Sequence of chain 47.E:
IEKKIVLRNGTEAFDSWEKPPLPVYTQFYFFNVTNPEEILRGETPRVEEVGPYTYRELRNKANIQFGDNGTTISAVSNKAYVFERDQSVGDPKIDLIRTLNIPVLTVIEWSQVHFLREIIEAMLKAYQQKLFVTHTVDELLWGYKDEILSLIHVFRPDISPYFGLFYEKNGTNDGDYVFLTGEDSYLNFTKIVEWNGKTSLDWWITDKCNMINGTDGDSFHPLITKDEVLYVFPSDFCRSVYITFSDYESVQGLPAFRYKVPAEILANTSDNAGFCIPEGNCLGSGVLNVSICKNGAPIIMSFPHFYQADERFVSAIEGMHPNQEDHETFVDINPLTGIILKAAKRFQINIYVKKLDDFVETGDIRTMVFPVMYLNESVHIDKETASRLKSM

This protein binds this small molecule.
Small molecule (SMILES): CC(=O)N[C@H]1[C@H](O[C@H]2[C@H](O)[C@@H](NC(C)=O)CO[C@@H]2CO)O[C@H](CO)[C@@H](O[C@@H]2O[C@H](CO)[C@@H](O)[C@H](O[C@H]3O[C@H](CO)[C@@H](O)[C@H](O)[C@@H]3O)[C@@H]2O)[C@@H]1O

Sequence of chain 36.E:
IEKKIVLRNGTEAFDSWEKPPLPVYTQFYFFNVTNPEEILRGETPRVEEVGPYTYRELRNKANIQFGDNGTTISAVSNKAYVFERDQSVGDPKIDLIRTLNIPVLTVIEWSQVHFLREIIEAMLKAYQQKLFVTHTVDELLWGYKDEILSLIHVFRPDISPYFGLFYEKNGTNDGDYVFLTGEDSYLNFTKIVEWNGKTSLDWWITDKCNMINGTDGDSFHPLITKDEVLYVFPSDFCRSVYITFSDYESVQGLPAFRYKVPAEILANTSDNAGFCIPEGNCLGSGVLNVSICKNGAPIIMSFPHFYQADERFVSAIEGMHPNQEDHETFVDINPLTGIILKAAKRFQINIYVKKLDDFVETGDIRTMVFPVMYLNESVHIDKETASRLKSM

Binding-site contacts:
Ligand atom O7 contacts residue THR146 of chain 47.E at 3.3 Å.
Ligand atom C5 contacts residue ASN44 of chain 47.E at 3.7 Å.
Ligand atom O6 contacts residue ARG110 of chain 47.E at 2.9 Å (salt-bridge).
Ligand atom O6 contacts residue VAL45 of chain 47.E at 3.9 Å.
Ligand atom N2 contacts residue ILE109 of chain 47.E at 4.5 Å.
Ligand atom O3 contacts residue LEU108 of chain 47.E at 4.0 Å.
Ligand atom O5 contacts residue ASN44 of chain 47.E at 2.4 Å (h-bond).
Ligand atom C8 contacts residue ASN44 of chain 47.E at 4.5 Å.
Ligand atom C1 contacts residue ASN44 of chain 47.E at 1.4 Å.
Ligand atom C4 contacts residue ASN44 of chain 47.E at 4.3 Å.
Ligand atom C5 contacts residue ARG110 of chain 47.E at 4.4 Å.
Ligand atom C7 contacts residue ASN44 of chain 47.E at 3.4 Å.
Ligand atom C1 contacts residue LEU108 of chain 47.E at 3.9 Å (hydrophobic).
Ligand atom C2 contacts residue LEU108 of chain 47.E at 3.5 Å (hydrophobic).
Ligand atom O7 contacts residue ASN44 of chain 47.E at 3.7 Å.
Ligand atom C8 contacts residue VAL62 of chain 47.E at 3.8 Å (hydrophobic).
Ligand atom C6 contacts residue GLU55 of chain 36.E at 3.5 Å.
Ligand atom C8 contacts residue LEU108 of chain 47.E at 3.7 Å (hydrophobic).
Ligand atom C2 contacts residue ASN44 of chain 47.E at 2.5 Å.
Ligand atom C7 contacts residue THR146 of chain 47.E at 4.2 Å.
Ligand atom N2 contacts residue ASN44 of chain 47.E at 2.9 Å (h-bond).
Ligand atom C8 contacts residue ILE109 of chain 47.E at 3.8 Å (hydrophobic).
Ligand atom N2 contacts residue LEU108 of chain 47.E at 2.7 Å (h-bond).
Ligand atom C3 contacts residue LEU108 of chain 47.E at 3.5 Å (hydrophobic).
Ligand atom O7 contacts residue LEU108 of chain 47.E at 3.7 Å.
Ligand atom C7 contacts residue LEU108 of chain 47.E at 3.6 Å (hydrophobic).
Ligand atom C8 contacts residue THR146 of chain 47.E at 4.1 Å.
Ligand atom C3 contacts residue ASN44 of chain 47.E at 3.8 Å.
Ligand atom C6 contacts residue ARG110 of chain 47.E at 3.5 Å.
Ligand atom O6 contacts residue GLU55 of chain 36.E at 3.7 Å.